Binding-site contacts:
Ligand atom O4 contacts residue GLY119 of chain 1.B at 3.9 Å.
Ligand atom O1 contacts residue ARG270 of chain 1.B at 2.9 Å (salt-bridge).
Ligand atom O2P contacts residue VAL191 of chain 1.B at 3.0 Å (h-bond).
Ligand atom O4 contacts residue GLY118 of chain 1.B at 4.0 Å.
Ligand atom O1 contacts residue SER268 of chain 1.B at 3.5 Å.
Ligand atom C6 contacts residue LYS525 of chain 1.B at 4.0 Å.
Ligand atom C5 contacts residue GLY119 of chain 1.B at 4.0 Å.
Ligand atom O3P contacts residue ALA195 of chain 1.B at 3.6 Å.
Ligand atom O1P contacts residue VAL191 of chain 1.B at 3.1 Å (h-bond).
Ligand atom O3P contacts residue SER190 of chain 1.B at 2.4 Å (h-bond).
Ligand atom P contacts residue SER190 of chain 1.B at 3.4 Å.
Ligand atom C5 contacts residue LYS525 of chain 1.B at 4.0 Å.
Ligand atom C3 contacts residue GLU161 of chain 1.B at 3.5 Å.
Ligand atom C6 contacts residue GLU164 of chain 1.B at 3.6 Å.
Ligand atom O5 contacts residue GLU164 of chain 1.B at 2.5 Å (salt-bridge).
Ligand atom O5 contacts residue LYS525 of chain 1.B at 3.0 Å (salt-bridge).
Ligand atom C5 contacts residue GLY118 of chain 1.B at 3.8 Å.
Ligand atom C5 contacts residue GLU164 of chain 1.B at 3.2 Å.
Ligand atom O6 contacts residue LYS525 of chain 1.B at 3.1 Å (salt-bridge).
Ligand atom O2P contacts residue SER190 of chain 1.B at 3.5 Å.
Ligand atom C4 contacts residue SER269 of chain 1.B at 3.9 Å.
Ligand atom C1 contacts residue ARG270 of chain 1.B at 3.3 Å.
Ligand atom P contacts residue VAL191 of chain 1.B at 3.5 Å.
Ligand atom O3 contacts residue GLU161 of chain 1.B at 2.4 Å (salt-bridge).
Ligand atom O1P contacts residue LYS525 of chain 1.B at 3.8 Å.
Ligand atom O1P contacts residue SER190 of chain 1.B at 3.5 Å (h-bond).
Ligand atom O3P contacts residue VAL191 of chain 1.B at 3.9 Å.
Ligand atom O1 contacts residue SER269 of chain 1.B at 3.3 Å (h-bond).
Ligand atom O2 contacts residue HIS362 of chain 1.B at 3.0 Å (h-bond).
Ligand atom O4 contacts residue THR120 of chain 1.B at 3.0 Å (h-bond).
Ligand atom O2 contacts residue GLU161 of chain 1.B at 3.6 Å.
Ligand atom O2P contacts residue SER121 of chain 1.B at 2.5 Å (h-bond).
Ligand atom O6 contacts residue SER269 of chain 1.B at 3.9 Å.
Ligand atom O4 contacts residue SER269 of chain 1.B at 4.0 Å.
Ligand atom O1P contacts residue GLY192 of chain 1.B at 2.8 Å (h-bond).
Ligand atom C1 contacts residue SER269 of chain 1.B at 3.3 Å.
Ligand atom P contacts residue LYS525 of chain 1.B at 4.0 Å.
Ligand atom C6 contacts residue GLY118 of chain 1.B at 3.2 Å.
Ligand atom O3 contacts residue GLY119 of chain 1.B at 3.6 Å.
Ligand atom C2 contacts residue THR120 of chain 1.B at 3.9 Å.

Sequence of chain 1.B:
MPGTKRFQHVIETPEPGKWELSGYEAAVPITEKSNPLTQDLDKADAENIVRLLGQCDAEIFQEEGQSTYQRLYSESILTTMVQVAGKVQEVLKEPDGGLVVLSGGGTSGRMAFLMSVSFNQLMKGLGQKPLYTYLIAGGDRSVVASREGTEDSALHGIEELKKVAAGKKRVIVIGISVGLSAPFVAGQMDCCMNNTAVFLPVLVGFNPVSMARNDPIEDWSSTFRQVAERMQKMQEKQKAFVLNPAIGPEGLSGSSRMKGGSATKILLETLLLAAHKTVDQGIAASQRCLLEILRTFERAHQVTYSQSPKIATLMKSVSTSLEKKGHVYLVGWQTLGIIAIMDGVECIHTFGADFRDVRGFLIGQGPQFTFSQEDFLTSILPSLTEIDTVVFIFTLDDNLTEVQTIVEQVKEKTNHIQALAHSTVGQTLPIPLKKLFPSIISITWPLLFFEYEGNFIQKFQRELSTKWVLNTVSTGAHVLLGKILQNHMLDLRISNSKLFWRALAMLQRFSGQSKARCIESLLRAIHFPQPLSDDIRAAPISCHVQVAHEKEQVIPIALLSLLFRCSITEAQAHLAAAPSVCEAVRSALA

A protein and the small-molecule ligand that binds it are described below.
Small molecule (SMILES): O=P(O)(O)OC[C@@H](O)[C@@H](O)[C@H](O)[C@@H](O)CO